Binding-site contacts:
Ligand atom F24 contacts residue MET41 of chain 1.A at 3.5 Å.
Ligand atom C14 contacts residue LEU85 of chain 1.A at 3.9 Å (hydrophobic).
Ligand atom C11 contacts residue ARG92 of chain 1.A at 3.7 Å.
Ligand atom C01 contacts residue PHE123 of chain 1.A at 3.6 Å (hydrophobic).
Ligand atom C16 contacts residue LEU44 of chain 1.A at 3.7 Å (hydrophobic).
Ligand atom F23 contacts residue GLY219 of chain 1.A at 3.2 Å.
Ligand atom C09 contacts residue ALA48 of chain 1.A at 4.0 Å (hydrophobic).
Ligand atom F23 contacts residue HIS222 of chain 1.A at 4.1 Å.
Ligand atom C13 contacts residue LEU89 of chain 1.A at 3.6 Å (hydrophobic).
Ligand atom C07 contacts residue LEU44 of chain 1.A at 3.3 Å (hydrophobic).
Ligand atom F24 contacts residue MET226 of chain 1.A at 4.0 Å.
Ligand atom F24 contacts residue LEU223 of chain 1.A at 3.6 Å.
Ligand atom C01 contacts residue MET119 of chain 1.A at 3.3 Å (hydrophobic).
Ligand atom C11 contacts residue GLU51 of chain 1.A at 3.0 Å.
Ligand atom C08 contacts residue LEU44 of chain 1.A at 3.3 Å (hydrophobic).
Ligand atom C13 contacts residue ARG92 of chain 1.A at 4.2 Å.
Ligand atom C11 contacts residue LEU85 of chain 1.A at 3.9 Å (hydrophobic).
Ligand atom C10 contacts residue GLU51 of chain 1.A at 3.0 Å.
Ligand atom C14 contacts residue LEU89 of chain 1.A at 4.0 Å (hydrophobic).
Ligand atom O15 contacts residue LEU89 of chain 1.A at 3.6 Å.
Ligand atom C17 contacts residue ALA48 of chain 1.A at 3.7 Å (hydrophobic).
Ligand atom C13 contacts residue LEU85 of chain 1.A at 3.2 Å (hydrophobic).
Ligand atom C02 contacts residue ILE122 of chain 1.A at 3.8 Å (hydrophobic).
Ligand atom C21 contacts residue HIS222 of chain 1.A at 3.8 Å.
Ligand atom F24 contacts residue HIS222 of chain 1.A at 3.1 Å.
Ligand atom C02 contacts residue LEU126 of chain 1.A at 4.0 Å (hydrophobic).
Ligand atom C10 contacts residue LEU47 of chain 1.A at 3.9 Å (hydrophobic).
Ligand atom C17 contacts residue LEU44 of chain 1.A at 3.8 Å (hydrophobic).
Ligand atom C09 contacts residue LEU44 of chain 1.A at 3.0 Å (hydrophobic).
Ligand atom C02 contacts residue PHE123 of chain 1.A at 4.0 Å (hydrophobic).
Ligand atom O12 contacts residue GLU51 of chain 1.A at 2.4 Å (salt-bridge).
Ligand atom F22 contacts residue HIS222 of chain 1.A at 3.6 Å.
Ligand atom O12 contacts residue LEU85 of chain 1.A at 4.0 Å.
Ligand atom O12 contacts residue ARG92 of chain 1.A at 2.9 Å (salt-bridge).
Ligand atom N06 contacts residue LEU44 of chain 1.A at 3.9 Å.
Ligand atom C21 contacts residue MET41 of chain 1.A at 3.8 Å (hydrophobic).
Ligand atom C10 contacts residue LEU44 of chain 1.A at 3.9 Å (hydrophobic).
Ligand atom F22 contacts residue MET41 of chain 1.A at 3.1 Å.
Ligand atom O15 contacts residue MET86 of chain 1.A at 3.3 Å.
Ligand atom O15 contacts residue LEU85 of chain 1.A at 4.0 Å.

Sequence of chain 1.A:
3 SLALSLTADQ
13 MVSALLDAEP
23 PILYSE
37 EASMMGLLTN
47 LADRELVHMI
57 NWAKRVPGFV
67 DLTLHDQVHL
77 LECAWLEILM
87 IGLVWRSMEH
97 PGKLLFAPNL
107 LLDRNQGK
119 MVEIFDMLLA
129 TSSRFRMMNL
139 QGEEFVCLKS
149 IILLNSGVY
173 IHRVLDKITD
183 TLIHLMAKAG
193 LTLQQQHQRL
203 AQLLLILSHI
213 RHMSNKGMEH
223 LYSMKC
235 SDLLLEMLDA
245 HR

A small-molecule ligand and the protein it binds are described below.
Small molecule (SMILES): CCCCn1nc(-c2ccc(O)cc2O)c2cccc(C(F)(F)F)c21